Binding-site contacts:
Ligand atom C2 contacts residue ASP32 of chain 1.B at 3.5 Å.
Ligand atom O2 contacts residue ARG70 of chain 1.B at 2.7 Å (salt-bridge).
Ligand atom O2 contacts residue SER37 of chain 1.B at 3.4 Å (h-bond).
Ligand atom NA2 contacts residue ASP32 of chain 1.B at 2.7 Å (salt-bridge).
Ligand atom C9 contacts residue NDP1 of chain 1.K at 3.7 Å.
Ligand atom NA4 contacts residue VAL9 of chain 1.B at 2.5 Å (h-bond).
Ligand atom CT contacts residue SER37 of chain 1.B at 3.6 Å.
Ligand atom O1 contacts residue ARG70 of chain 1.B at 2.6 Å (salt-bridge).
Ligand atom N1 contacts residue ASP32 of chain 1.B at 2.8 Å (salt-bridge).
Ligand atom NA4 contacts residue PHE36 of chain 1.B at 3.4 Å.
Ligand atom N3 contacts residue VAL9 of chain 1.B at 3.3 Å.
Ligand atom NA2 contacts residue THR134 of chain 1.B at 3.1 Å (h-bond).
Ligand atom CT contacts residue ARG70 of chain 1.B at 3.2 Å.
Ligand atom C4 contacts residue NDP1 of chain 1.K at 3.3 Å.
Ligand atom C7 contacts residue LEU25 of chain 1.B at 3.6 Å (hydrophobic).
Ligand atom N3 contacts residue ALA11 of chain 1.B at 3.8 Å.
Ligand atom C6 contacts residue NDP1 of chain 1.K at 3.6 Å.
Ligand atom N5 contacts residue NDP1 of chain 1.K at 3.4 Å.
Ligand atom C2 contacts residue ALA11 of chain 1.B at 3.6 Å (hydrophobic).
Ligand atom CM contacts residue ILE62 of chain 1.B at 3.6 Å (hydrophobic).
Ligand atom CB contacts residue SER37 of chain 1.B at 3.7 Å.
Ligand atom C4A contacts residue NDP1 of chain 1.K at 3.1 Å.
Ligand atom C15 contacts residue ILE62 of chain 1.B at 3.8 Å (hydrophobic).
Ligand atom NA4 contacts residue TYR119 of chain 1.B at 3.6 Å.
Ligand atom C8A contacts residue NDP1 of chain 1.K at 3.4 Å.
Ligand atom C13 contacts residue ILE62 of chain 1.B at 3.6 Å (hydrophobic).
Ligand atom N10 contacts residue ILE62 of chain 1.B at 3.7 Å.
Ligand atom NA2 contacts residue ALA11 of chain 1.B at 3.5 Å.
Ligand atom N3 contacts residue NDP1 of chain 1.K at 3.8 Å.
Ligand atom N3 contacts residue VAL10 of chain 1.B at 3.4 Å (h-bond).
Ligand atom N8 contacts residue LEU25 of chain 1.B at 3.7 Å.
Ligand atom C16 contacts residue PHE36 of chain 1.B at 3.6 Å (hydrophobic).
Ligand atom O1 contacts residue PHE36 of chain 1.B at 3.7 Å.
Ligand atom O1 contacts residue SER37 of chain 1.B at 3.3 Å.
Ligand atom N1 contacts residue ALA11 of chain 1.B at 3.6 Å.
Ligand atom NA2 contacts residue VAL10 of chain 1.B at 3.7 Å.
Ligand atom C14 contacts residue ILE62 of chain 1.B at 3.4 Å (hydrophobic).
Ligand atom C4 contacts residue VAL9 of chain 1.B at 3.5 Å (hydrophobic).
Ligand atom C4 contacts residue PHE36 of chain 1.B at 3.4 Å (hydrophobic).
Ligand atom NA4 contacts residue VAL10 of chain 1.B at 3.7 Å.

Sequence of chain 1.B:
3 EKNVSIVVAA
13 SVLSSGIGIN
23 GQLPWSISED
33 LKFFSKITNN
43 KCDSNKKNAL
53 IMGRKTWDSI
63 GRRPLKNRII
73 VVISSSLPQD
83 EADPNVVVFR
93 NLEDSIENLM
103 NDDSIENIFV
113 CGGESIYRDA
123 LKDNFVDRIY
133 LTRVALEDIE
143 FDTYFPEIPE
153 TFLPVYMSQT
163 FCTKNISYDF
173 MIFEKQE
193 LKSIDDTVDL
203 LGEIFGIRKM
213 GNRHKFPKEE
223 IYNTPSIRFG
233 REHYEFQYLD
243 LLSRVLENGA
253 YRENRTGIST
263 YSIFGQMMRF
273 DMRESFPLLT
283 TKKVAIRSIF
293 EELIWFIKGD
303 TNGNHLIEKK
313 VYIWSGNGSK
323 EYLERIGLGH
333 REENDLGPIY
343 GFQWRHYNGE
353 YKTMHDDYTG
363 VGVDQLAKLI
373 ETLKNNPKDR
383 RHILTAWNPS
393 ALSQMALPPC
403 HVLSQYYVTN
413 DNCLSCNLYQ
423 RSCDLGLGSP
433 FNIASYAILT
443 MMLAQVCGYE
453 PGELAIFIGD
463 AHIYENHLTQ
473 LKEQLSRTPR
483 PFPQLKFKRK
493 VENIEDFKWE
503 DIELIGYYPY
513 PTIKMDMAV

A protein and the small-molecule ligand that binds it are described below.
Small molecule (SMILES): CN(Cc1cnc2nc(N)nc(N)c2n1)c1ccc(C(=O)N[C@@H](CCC(=O)O)C(=O)O)cc1